The protein below binds the small molecule below.
Small molecule (SMILES): Cc1cn([C@H]2C[C@H](O[P](=O)(O)OC[C@H]3O[C@@H](n4ccc(N)nc4=O)C[C@@H]3O[P](=O)(O)OC[C@H]3O[C@@H](n4ccc(N)nc4=O)C[C@@H]3O[P](=O)(O)OC[C@H]3O[C@@H](n4ccc(N)nc4=O)C[C@@H]3O[P](=O)(O)OC[C@H]3O[C@@H](n4cnc5c(N)ncnc54)C[C@@H]3O)[C@@H](CO[P](=O)(O)O[C@H]3C[C@H](n4cnc5c(N)ncnc54)O[C@@H]3CO[P](=O)(O)O[C@H]3C[C@H](n4cnc5c(N)ncnc54)O[C@@H]3CO[P](=O)(O)O[C@H]3C[C@H](n4cnc5c(N)ncnc54)O[C@@H]3CO[P](=O)(O)O[C@H]3C[C@H](n4cnc5c(N)ncnc54)O[C@@H]3COP(=O)=O)O2)c(=O)[nH]c1=O

Sequence of chain 1.F:
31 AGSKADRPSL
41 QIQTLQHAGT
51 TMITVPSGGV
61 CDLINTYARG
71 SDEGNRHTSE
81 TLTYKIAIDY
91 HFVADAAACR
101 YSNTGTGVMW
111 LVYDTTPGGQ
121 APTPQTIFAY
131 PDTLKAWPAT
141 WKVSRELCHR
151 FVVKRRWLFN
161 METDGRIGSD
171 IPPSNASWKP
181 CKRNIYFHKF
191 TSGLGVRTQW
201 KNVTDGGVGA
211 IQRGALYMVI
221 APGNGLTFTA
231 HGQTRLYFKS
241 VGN

Binding-site contacts:
Ligand atom C2 contacts residue LYS34 of chain 1.F at 3.3 Å.
Ligand atom C8 contacts residue PHE190 of chain 1.G at 3.5 Å (hydrophobic).
Ligand atom P contacts residue ARG235 of chain 1.G at 3.3 Å.
Ligand atom C3' contacts residue ILE42 of chain 1.G at 3.7 Å (hydrophobic).
Ligand atom OP2 contacts residue ARG235 of chain 1.G at 2.5 Å (salt-bridge).
Ligand atom C2 contacts residue PHE190 of chain 1.G at 4.2 Å (hydrophobic).
Ligand atom O4 contacts residue LYS85 of chain 1.G at 3.2 Å (salt-bridge).
Ligand atom P contacts residue ARG145 of chain 1.F at 3.7 Å.
Ligand atom OP2 contacts residue TYR237 of chain 1.G at 2.7 Å (h-bond).
Ligand atom N6 contacts residue PHE190 of chain 1.G at 3.5 Å.
Ligand atom OP1 contacts residue HIS149 of chain 1.F at 3.0 Å.
Ligand atom N3 contacts residue LYS34 of chain 1.F at 3.3 Å (salt-bridge).
Ligand atom N7 contacts residue PHE190 of chain 1.G at 3.5 Å.
Ligand atom C6 contacts residue PHE190 of chain 1.G at 3.3 Å (hydrophobic).
Ligand atom O3' contacts residue VAL153 of chain 1.F at 4.2 Å.
Ligand atom C4 contacts residue PHE190 of chain 1.G at 3.4 Å (hydrophobic).
Ligand atom C2' contacts residue TYR237 of chain 1.G at 4.0 Å (hydrophobic).
Ligand atom C2' contacts residue ARG155 of chain 1.F at 3.1 Å.
Ligand atom C7 contacts residue TYR237 of chain 1.G at 4.1 Å (hydrophobic).
Ligand atom C2' contacts residue LEU40 of chain 1.G at 4.0 Å (hydrophobic).
Ligand atom C5' contacts residue ILE42 of chain 1.G at 3.8 Å (hydrophobic).
Ligand atom O5' contacts residue HIS149 of chain 1.F at 4.2 Å.
Ligand atom OP1 contacts residue ARG235 of chain 1.G at 3.1 Å (salt-bridge).
Ligand atom P contacts residue TYR237 of chain 1.G at 3.8 Å.
Ligand atom O3' contacts residue SER39 of chain 1.G at 4.1 Å.
Ligand atom N3 contacts residue PHE190 of chain 1.G at 3.9 Å.
Ligand atom OP2 contacts residue ARG156 of chain 1.F at 3.8 Å.
Ligand atom C2' contacts residue LYS154 of chain 1.F at 3.6 Å.
Ligand atom N9 contacts residue PHE190 of chain 1.G at 3.7 Å.
Ligand atom P contacts residue HIS149 of chain 1.F at 3.8 Å.
Ligand atom N1 contacts residue PHE190 of chain 1.G at 3.7 Å.
Ligand atom C7 contacts residue LEU40 of chain 1.G at 3.5 Å (hydrophobic).
Ligand atom OP2 contacts residue HIS149 of chain 1.F at 3.3 Å.
Ligand atom C1' contacts residue ARG155 of chain 1.F at 3.6 Å.
Ligand atom C5 contacts residue PHE190 of chain 1.G at 3.3 Å (hydrophobic).
Ligand atom OP1 contacts residue VAL153 of chain 1.F at 3.3 Å.
Ligand atom O3' contacts residue TYR237 of chain 1.G at 3.6 Å.
Ligand atom N4 contacts residue TYR113 of chain 1.F at 3.8 Å.
Ligand atom OP1 contacts residue ILE42 of chain 1.G at 4.1 Å.
Ligand atom OP1 contacts residue ARG145 of chain 1.F at 2.3 Å (salt-bridge).

Sequence of chain 1.G:
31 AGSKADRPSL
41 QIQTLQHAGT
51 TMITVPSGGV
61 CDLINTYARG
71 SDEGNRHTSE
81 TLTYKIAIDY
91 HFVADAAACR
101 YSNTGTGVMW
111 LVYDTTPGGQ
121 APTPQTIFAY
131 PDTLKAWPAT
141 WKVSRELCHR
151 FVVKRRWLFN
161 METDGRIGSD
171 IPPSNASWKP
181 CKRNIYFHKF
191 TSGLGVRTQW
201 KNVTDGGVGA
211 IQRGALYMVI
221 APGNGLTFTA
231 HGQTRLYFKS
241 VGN